This small molecule binds to this protein.
Small molecule (SMILES): CC(=O)N[C@@H]1[C@@H](O)[C@H](O)[C@@H](CO)O[C@H]1O

Sequence of chain 3.A:
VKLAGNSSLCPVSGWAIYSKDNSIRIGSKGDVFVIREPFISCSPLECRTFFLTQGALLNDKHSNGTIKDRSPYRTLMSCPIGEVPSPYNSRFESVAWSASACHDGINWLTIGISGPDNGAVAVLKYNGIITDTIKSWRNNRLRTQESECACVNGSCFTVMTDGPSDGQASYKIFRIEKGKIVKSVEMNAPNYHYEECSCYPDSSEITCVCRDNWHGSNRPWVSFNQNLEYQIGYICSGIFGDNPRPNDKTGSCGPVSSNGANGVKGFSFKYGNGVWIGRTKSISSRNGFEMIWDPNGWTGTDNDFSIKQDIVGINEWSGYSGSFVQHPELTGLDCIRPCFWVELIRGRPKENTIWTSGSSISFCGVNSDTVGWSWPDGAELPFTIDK

Binding-site contacts:
Ligand atom O7 contacts residue GLN308 of chain 3.A at 3.9 Å.
Ligand atom O6 contacts residue LYS84 of chain 3.A at 3.7 Å.
Ligand atom N2 contacts residue ASN235 of chain 3.A at 3.5 Å (h-bond).
Ligand atom C2 contacts residue ASN235 of chain 3.A at 2.9 Å.
Ligand atom C7 contacts residue ASN235 of chain 3.A at 3.5 Å.
Ligand atom O5 contacts residue LYS84 of chain 3.A at 3.6 Å (salt-bridge).
Ligand atom O5 contacts residue ASN235 of chain 3.A at 3.2 Å (h-bond).
Ligand atom C3 contacts residue ASN235 of chain 3.A at 4.2 Å.
Ligand atom C1 contacts residue ASN235 of chain 3.A at 3.1 Å.
Ligand atom C5 contacts residue ASN235 of chain 3.A at 4.2 Å.
Ligand atom C4 contacts residue ASN235 of chain 3.A at 4.2 Å.
Ligand atom O7 contacts residue ASN235 of chain 3.A at 3.1 Å (h-bond).
Ligand atom C1 contacts residue LYS84 of chain 3.A at 4.2 Å.